Binding-site contacts:
Ligand atom CL1 contacts residue ARG129 of chain 2.A at 3.6 Å.
Ligand atom C2 contacts residue ARG129 of chain 2.A at 3.8 Å.
Ligand atom C contacts residue ARG129 of chain 2.A at 3.4 Å.
Ligand atom C11 contacts residue GLU41 of chain 2.A at 3.6 Å.
Ligand atom O1 contacts residue ARG113 of chain 2.A at 2.8 Å (salt-bridge).
Ligand atom C12 contacts residue TYR58 of chain 2.A at 3.7 Å (hydrophobic).
Ligand atom CL contacts residue PHE59 of chain 2.A at 3.9 Å.
Ligand atom C4 contacts residue ILE21 of chain 2.A at 3.4 Å (hydrophobic).
Ligand atom C10 contacts residue GLU43 of chain 2.A at 3.7 Å.
Ligand atom N contacts residue ARG129 of chain 2.A at 3.9 Å.
Ligand atom C13 contacts residue HIS55 of chain 2.A at 3.2 Å.
Ligand atom O1 contacts residue ILE21 of chain 2.A at 3.5 Å.
Ligand atom C12 contacts residue HIS55 of chain 2.A at 3.3 Å.
Ligand atom CL contacts residue TYR58 of chain 2.A at 3.7 Å.
Ligand atom C7 contacts residue SER134 of chain 2.A at 3.7 Å.
Ligand atom C11 contacts residue TYR58 of chain 2.A at 3.4 Å (hydrophobic).
Ligand atom O contacts residue ILE21 of chain 2.A at 3.8 Å.
Ligand atom C1 contacts residue TYR29 of chain 2.A at 3.3 Å (hydrophobic).
Ligand atom N contacts residue ILE21 of chain 2.A at 3.4 Å.
Ligand atom C8 contacts residue SER134 of chain 2.A at 3.5 Å.
Ligand atom O1 contacts residue ARG129 of chain 2.A at 2.5 Å (salt-bridge).
Ligand atom C contacts residue ILE21 of chain 2.A at 3.4 Å (hydrophobic).
Ligand atom O2 contacts residue TYR58 of chain 2.A at 3.5 Å.
Ligand atom CL1 contacts residue ARG93 of chain 2.A at 3.1 Å.
Ligand atom C12 contacts residue GLU41 of chain 2.A at 3.3 Å.
Ligand atom C5 contacts residue ILE21 of chain 2.A at 3.6 Å (hydrophobic).
Ligand atom C1 contacts residue ILE21 of chain 2.A at 3.6 Å (hydrophobic).
Ligand atom O contacts residue TYR29 of chain 2.A at 2.3 Å (h-bond).
Ligand atom C3 contacts residue ARG129 of chain 2.A at 3.6 Å.
Ligand atom C9 contacts residue ILE21 of chain 2.A at 3.9 Å (hydrophobic).
Ligand atom CL1 contacts residue SER134 of chain 2.A at 3.6 Å.
Ligand atom O2 contacts residue HIS55 of chain 2.A at 2.5 Å (h-bond).
Ligand atom O contacts residue ARG113 of chain 2.A at 3.0 Å (salt-bridge).
Ligand atom C9 contacts residue SER134 of chain 2.A at 3.8 Å.
Ligand atom O2 contacts residue GLU41 of chain 2.A at 2.5 Å (salt-bridge).
Ligand atom C contacts residue TYR29 of chain 2.A at 3.1 Å (hydrophobic).
Ligand atom C11 contacts residue GLU43 of chain 2.A at 3.6 Å.
Ligand atom O contacts residue MET127 of chain 2.A at 3.3 Å (h-bond).
Ligand atom C1 contacts residue PHE59 of chain 2.A at 3.9 Å (hydrophobic).
Ligand atom C contacts residue ARG113 of chain 2.A at 3.5 Å.

Sequence of chain 2.A:
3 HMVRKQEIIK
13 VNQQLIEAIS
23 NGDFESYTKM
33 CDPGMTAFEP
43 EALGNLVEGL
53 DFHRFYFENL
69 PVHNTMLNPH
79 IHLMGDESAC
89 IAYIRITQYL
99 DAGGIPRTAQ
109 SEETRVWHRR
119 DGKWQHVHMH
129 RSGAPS

This protein binds this small molecule.
Small molecule (SMILES): O=C(O)Cc1cc(O)ccc1Nc1c(Cl)cccc1Cl